This protein binds this small molecule.
Small molecule (SMILES): OC[C@H]1O[C@H](O)[C@@H](O)[C@@H](O)[C@@H]1O

Binding-site contacts:
Ligand atom C1 contacts residue BMA3 of chain 1.K at 1.6 Å.
Ligand atom C3 contacts residue BMA3 of chain 1.K at 3.1 Å.
Ligand atom O2 contacts residue BMA3 of chain 1.K at 3.9 Å.
Ligand atom C6 contacts residue BMA3 of chain 1.K at 4.4 Å.
Ligand atom O3 contacts residue BMA3 of chain 1.K at 4.4 Å.
Ligand atom O5 contacts residue BMA3 of chain 1.K at 2.6 Å (h-bond).
Ligand atom C5 contacts residue BMA3 of chain 1.K at 3.1 Å.
Ligand atom C2 contacts residue BMA3 of chain 1.K at 2.6 Å.
Ligand atom C4 contacts residue BMA3 of chain 1.K at 3.7 Å.